Binding-site contacts:
Ligand atom P contacts residue TYR271 of chain 2.A at 4.5 Å.
Ligand atom P contacts residue PHE272 of chain 2.A at 4.3 Å.
Ligand atom P contacts residue ASN491 of chain 2.A at 3.0 Å.
Ligand atom O5' contacts residue ASP273 of chain 2.A at 4.1 Å.
Ligand atom P contacts residue ASP273 of chain 2.A at 2.8 Å.
Ligand atom O5' contacts residue ASN491 of chain 2.A at 3.5 Å (h-bond).
Ligand atom OP1 contacts residue ASN491 of chain 2.A at 3.6 Å.
Ligand atom OP1 contacts residue PHE272 of chain 2.A at 3.4 Å.
Ligand atom C5' contacts residue ASN491 of chain 2.A at 4.0 Å.
Ligand atom OP2 contacts residue ASN491 of chain 2.A at 1.7 Å (h-bond).
Ligand atom OP2 contacts residue ASP273 of chain 2.A at 2.4 Å.
Ligand atom OP1 contacts residue ASP273 of chain 2.A at 3.3 Å.
Ligand atom OP1 contacts residue TYR271 of chain 2.A at 3.1 Å (h-bond).
Ligand atom C5' contacts residue ASP273 of chain 2.A at 3.8 Å.

Sequence of chain 2.A:
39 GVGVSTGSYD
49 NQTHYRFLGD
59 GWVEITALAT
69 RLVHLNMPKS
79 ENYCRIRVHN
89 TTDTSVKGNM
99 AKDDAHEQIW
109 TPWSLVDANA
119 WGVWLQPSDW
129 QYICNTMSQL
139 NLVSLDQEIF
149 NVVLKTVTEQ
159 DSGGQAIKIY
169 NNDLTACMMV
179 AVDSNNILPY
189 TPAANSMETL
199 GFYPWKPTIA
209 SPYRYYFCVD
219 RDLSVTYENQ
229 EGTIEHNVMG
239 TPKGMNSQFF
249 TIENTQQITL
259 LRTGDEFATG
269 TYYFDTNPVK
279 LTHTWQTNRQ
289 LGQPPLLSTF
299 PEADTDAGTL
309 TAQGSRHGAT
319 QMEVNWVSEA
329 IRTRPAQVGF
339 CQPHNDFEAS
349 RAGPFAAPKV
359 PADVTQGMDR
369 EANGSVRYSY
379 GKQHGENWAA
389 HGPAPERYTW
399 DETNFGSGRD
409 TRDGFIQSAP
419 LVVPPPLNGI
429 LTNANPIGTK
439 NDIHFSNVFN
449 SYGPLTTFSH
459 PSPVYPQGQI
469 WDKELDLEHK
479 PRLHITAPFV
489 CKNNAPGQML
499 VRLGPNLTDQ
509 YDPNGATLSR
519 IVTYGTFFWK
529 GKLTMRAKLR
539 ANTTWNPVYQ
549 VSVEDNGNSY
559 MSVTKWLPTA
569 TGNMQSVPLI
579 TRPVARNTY

A small-molecule ligand and the protein it binds are described below.
Small molecule (SMILES): Nc1ncnc2c1ncn2[C@H]1C[C@H](O)[C@@H](COP(=O)(O)O)O1